A small-molecule ligand and the protein it binds are described below.
Small molecule (SMILES): Nc1nc2c(ncn2[C@H]2C[C@H](O)[C@@H](CO[P](=O)(O)N[P](=O)(O)OP(=O)(O)O)O2)c(=O)[nH]1

Binding-site contacts:
Ligand atom O4' contacts residue HIS109 of chain 1.I at 3.3 Å.
Ligand atom C8 contacts residue HIS109 of chain 1.I at 3.2 Å.
Ligand atom O1G contacts residue MG1 of chain 1.EC at 2.6 Å.
Ligand atom PB contacts residue ASP205 of chain 1.I at 3.4 Å.
Ligand atom O1A contacts residue MG1 of chain 1.DC at 2.0 Å.
Ligand atom O1B contacts residue HIS109 of chain 1.I at 3.4 Å (h-bond).
Ligand atom N9 contacts residue HIS109 of chain 1.I at 3.5 Å.
Ligand atom PA contacts residue FE1 of chain 1.CC at 3.2 Å.
Ligand atom O3' contacts residue GLN43 of chain 1.I at 3.2 Å (h-bond).
Ligand atom N2 contacts residue LEU44 of chain 1.I at 3.0 Å (h-bond).
Ligand atom O2A contacts residue ASP205 of chain 1.I at 3.2 Å (salt-bridge).
Ligand atom O2G contacts residue TYR209 of chain 1.I at 2.6 Å (h-bond).
Ligand atom C6 contacts residue GLN269 of chain 1.I at 3.4 Å.
Ligand atom O1A contacts residue ASP101 of chain 1.I at 2.6 Å (salt-bridge).
Ligand atom O2A contacts residue ARG58 of chain 1.I at 2.9 Å (salt-bridge).
Ligand atom O2B contacts residue MG1 of chain 1.EC at 2.2 Å.
Ligand atom N1 contacts residue TYR268 of chain 1.I at 3.4 Å (h-bond).
Ligand atom C4' contacts residue ARG58 of chain 1.I at 3.3 Å.
Ligand atom O5' contacts residue HIS109 of chain 1.I at 2.9 Å (h-bond).
Ligand atom C3' contacts residue ASP213 of chain 1.I at 3.5 Å.
Ligand atom O3' contacts residue LEU44 of chain 1.I at 3.5 Å.
Ligand atom N3A contacts residue ASP205 of chain 1.I at 2.3 Å (salt-bridge).
Ligand atom PA contacts residue ASP205 of chain 1.I at 3.2 Å.
Ligand atom O2A contacts residue HIS61 of chain 1.I at 3.5 Å (h-bond).
Ligand atom O2A contacts residue ASP101 of chain 1.I at 3.1 Å (salt-bridge).
Ligand atom O3G contacts residue ARG260 of chain 1.I at 3.3 Å (salt-bridge).
Ligand atom PA contacts residue MG1 of chain 1.DC at 3.3 Å.
Ligand atom O6 contacts residue GLN269 of chain 1.I at 2.7 Å (h-bond).
Ligand atom O1G contacts residue LYS206 of chain 1.I at 2.6 Å (salt-bridge).
Ligand atom O4' contacts residue ARG58 of chain 1.I at 3.0 Å (salt-bridge).
Ligand atom O2G contacts residue LYS206 of chain 1.I at 3.4 Å.
Ligand atom PB contacts residue MG1 of chain 1.EC at 3.6 Å.
Ligand atom O1A contacts residue HIS127 of chain 1.I at 2.4 Å (h-bond).
Ligand atom O3' contacts residue ASP213 of chain 1.I at 2.8 Å (salt-bridge).
Ligand atom O2A contacts residue FE1 of chain 1.CC at 2.5 Å.
Ligand atom C3' contacts residue TYR209 of chain 1.I at 3.6 Å (hydrophobic).
Ligand atom O1A contacts residue FE1 of chain 1.CC at 3.3 Å.
Ligand atom O2G contacts residue ARG260 of chain 1.I at 2.6 Å (salt-bridge).
Ligand atom O2B contacts residue ASP205 of chain 1.I at 3.5 Å (salt-bridge).
Ligand atom O1A contacts residue HIS104 of chain 1.I at 3.5 Å (h-bond).

Sequence of chain 1.I:
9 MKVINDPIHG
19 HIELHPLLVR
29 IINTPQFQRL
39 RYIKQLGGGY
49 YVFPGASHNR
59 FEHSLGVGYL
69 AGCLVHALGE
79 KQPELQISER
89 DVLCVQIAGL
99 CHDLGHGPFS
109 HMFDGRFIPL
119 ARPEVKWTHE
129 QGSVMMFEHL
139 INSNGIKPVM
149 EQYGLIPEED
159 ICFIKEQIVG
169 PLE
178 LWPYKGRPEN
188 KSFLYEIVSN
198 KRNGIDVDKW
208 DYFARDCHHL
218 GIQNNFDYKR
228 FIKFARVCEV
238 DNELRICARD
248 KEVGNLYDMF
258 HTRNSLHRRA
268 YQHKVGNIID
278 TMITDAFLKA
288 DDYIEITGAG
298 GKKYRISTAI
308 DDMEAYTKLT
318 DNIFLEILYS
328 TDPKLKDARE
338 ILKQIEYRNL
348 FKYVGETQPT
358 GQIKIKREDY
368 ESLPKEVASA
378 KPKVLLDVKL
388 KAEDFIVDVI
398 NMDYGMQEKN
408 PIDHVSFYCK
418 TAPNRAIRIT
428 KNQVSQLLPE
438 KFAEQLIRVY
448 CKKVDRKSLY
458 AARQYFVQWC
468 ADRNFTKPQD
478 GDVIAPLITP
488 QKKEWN